The protein below binds the small molecule below.
Small molecule (SMILES): CC(=O)N[C@@H]1[C@@H](O)[C@H](O)[C@@H](CO)O[C@H]1O

Binding-site contacts:
Ligand atom C7 contacts residue ASN282 of chain 1.C at 3.5 Å.
Ligand atom O7 contacts residue GLU281 of chain 1.C at 2.8 Å (salt-bridge).
Ligand atom C1 contacts residue GLU281 of chain 1.C at 4.4 Å.
Ligand atom C7 contacts residue GLU281 of chain 1.C at 3.7 Å.
Ligand atom C5 contacts residue ASN282 of chain 1.C at 3.7 Å.
Ligand atom O5 contacts residue ASN282 of chain 1.C at 2.4 Å (h-bond).
Ligand atom O6 contacts residue LYS558 of chain 1.A at 3.7 Å.
Ligand atom O5 contacts residue LYS558 of chain 1.A at 3.3 Å.
Ligand atom C8 contacts residue GLU281 of chain 1.C at 4.3 Å.
Ligand atom C5 contacts residue LYS558 of chain 1.A at 4.3 Å.
Ligand atom N2 contacts residue ASN282 of chain 1.C at 2.9 Å (h-bond).
Ligand atom C3 contacts residue ASN282 of chain 1.C at 3.8 Å.
Ligand atom C4 contacts residue ASN282 of chain 1.C at 4.2 Å.
Ligand atom C2 contacts residue ASN282 of chain 1.C at 2.5 Å.
Ligand atom C1 contacts residue ASN282 of chain 1.C at 1.4 Å.
Ligand atom C1 contacts residue LYS558 of chain 1.A at 3.9 Å.
Ligand atom C6 contacts residue LYS558 of chain 1.A at 3.9 Å.
Ligand atom O7 contacts residue ASN282 of chain 1.C at 3.7 Å.

Sequence of chain 1.C:
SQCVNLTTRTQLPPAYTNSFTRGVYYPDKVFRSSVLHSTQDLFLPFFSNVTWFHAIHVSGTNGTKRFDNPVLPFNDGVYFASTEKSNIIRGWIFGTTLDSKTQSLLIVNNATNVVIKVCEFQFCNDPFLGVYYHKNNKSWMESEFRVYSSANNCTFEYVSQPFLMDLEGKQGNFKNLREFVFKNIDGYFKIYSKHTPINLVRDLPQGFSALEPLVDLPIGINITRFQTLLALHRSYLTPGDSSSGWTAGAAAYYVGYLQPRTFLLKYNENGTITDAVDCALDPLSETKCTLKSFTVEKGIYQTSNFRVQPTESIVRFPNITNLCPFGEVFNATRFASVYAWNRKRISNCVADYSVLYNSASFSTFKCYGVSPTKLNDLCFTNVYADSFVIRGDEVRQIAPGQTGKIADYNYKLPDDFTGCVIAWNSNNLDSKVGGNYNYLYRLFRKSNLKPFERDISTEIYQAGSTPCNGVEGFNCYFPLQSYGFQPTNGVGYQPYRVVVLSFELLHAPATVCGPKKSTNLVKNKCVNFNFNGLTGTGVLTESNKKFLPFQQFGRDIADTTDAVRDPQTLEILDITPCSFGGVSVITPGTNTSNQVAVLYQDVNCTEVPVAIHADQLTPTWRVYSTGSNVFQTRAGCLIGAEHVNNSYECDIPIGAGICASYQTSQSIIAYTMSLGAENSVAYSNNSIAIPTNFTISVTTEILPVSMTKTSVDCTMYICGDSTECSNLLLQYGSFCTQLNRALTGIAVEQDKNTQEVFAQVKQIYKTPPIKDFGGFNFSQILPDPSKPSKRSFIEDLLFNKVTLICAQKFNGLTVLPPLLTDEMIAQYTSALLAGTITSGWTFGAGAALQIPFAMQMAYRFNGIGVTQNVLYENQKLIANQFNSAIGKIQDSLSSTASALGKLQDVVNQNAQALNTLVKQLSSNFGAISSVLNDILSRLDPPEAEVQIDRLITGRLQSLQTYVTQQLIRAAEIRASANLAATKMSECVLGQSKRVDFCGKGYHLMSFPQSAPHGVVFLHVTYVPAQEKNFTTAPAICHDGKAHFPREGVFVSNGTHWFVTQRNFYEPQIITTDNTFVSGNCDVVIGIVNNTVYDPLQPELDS

Sequence of chain 1.A:
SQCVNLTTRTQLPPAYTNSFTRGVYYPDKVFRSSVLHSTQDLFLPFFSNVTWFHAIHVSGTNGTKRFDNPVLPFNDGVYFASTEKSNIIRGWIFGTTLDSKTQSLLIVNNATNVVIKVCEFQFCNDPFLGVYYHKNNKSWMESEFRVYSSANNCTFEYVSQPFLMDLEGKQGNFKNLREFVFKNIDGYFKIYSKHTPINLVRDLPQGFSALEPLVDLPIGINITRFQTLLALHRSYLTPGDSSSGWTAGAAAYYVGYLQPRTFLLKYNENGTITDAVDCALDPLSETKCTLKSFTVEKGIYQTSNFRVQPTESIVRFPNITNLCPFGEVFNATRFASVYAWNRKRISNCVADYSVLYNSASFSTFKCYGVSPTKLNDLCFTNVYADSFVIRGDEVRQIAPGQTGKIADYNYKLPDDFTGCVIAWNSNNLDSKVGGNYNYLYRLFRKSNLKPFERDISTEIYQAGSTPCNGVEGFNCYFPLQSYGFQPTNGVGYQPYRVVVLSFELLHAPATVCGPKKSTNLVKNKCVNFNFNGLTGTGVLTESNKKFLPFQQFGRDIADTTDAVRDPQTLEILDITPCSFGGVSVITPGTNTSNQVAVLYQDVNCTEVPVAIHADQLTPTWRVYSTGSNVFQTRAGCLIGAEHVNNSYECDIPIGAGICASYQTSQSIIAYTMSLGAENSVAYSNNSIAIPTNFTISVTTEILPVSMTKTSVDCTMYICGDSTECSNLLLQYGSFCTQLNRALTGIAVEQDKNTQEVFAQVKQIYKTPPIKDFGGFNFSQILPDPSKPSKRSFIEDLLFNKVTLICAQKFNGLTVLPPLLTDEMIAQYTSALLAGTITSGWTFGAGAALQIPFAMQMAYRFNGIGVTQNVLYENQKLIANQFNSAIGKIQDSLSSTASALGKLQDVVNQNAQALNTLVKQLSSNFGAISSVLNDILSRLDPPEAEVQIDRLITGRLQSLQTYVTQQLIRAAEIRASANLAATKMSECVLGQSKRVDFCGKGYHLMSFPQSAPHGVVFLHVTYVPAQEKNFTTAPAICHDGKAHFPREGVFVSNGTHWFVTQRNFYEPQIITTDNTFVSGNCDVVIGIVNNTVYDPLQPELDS